Sequence of chain 17.A:
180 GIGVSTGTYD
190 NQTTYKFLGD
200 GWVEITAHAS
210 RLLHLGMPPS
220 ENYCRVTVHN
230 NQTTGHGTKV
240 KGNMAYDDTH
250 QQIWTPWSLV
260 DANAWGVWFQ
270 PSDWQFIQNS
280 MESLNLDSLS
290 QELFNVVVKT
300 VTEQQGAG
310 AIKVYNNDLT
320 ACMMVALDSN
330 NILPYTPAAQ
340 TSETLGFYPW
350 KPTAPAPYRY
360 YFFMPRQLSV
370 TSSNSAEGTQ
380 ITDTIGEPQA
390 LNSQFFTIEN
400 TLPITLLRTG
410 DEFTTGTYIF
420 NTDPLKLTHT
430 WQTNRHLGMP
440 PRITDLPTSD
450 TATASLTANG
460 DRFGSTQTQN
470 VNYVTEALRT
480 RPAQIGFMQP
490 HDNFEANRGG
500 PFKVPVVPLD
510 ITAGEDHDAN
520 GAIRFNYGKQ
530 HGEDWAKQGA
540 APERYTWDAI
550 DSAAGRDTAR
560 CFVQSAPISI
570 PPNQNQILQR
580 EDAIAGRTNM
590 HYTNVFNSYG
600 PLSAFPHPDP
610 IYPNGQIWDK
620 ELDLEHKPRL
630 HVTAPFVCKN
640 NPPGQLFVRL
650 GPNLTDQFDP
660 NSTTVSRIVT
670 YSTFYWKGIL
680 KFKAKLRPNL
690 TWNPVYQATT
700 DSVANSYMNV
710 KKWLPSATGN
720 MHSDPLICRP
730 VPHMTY

Binding-site contacts:
Ligand atom O5' contacts residue TRP201 of chain 17.A at 3.6 Å.
Ligand atom C2' contacts residue TRP201 of chain 17.A at 3.6 Å (hydrophobic).
Ligand atom N1 contacts residue TRP201 of chain 17.A at 4.0 Å.
Ligand atom C1' contacts residue TRP201 of chain 17.A at 4.5 Å (hydrophobic).
Ligand atom C4 contacts residue TRP201 of chain 17.A at 3.3 Å (hydrophobic).
Ligand atom C2' contacts residue LYS682 of chain 17.A at 3.6 Å.
Ligand atom O4' contacts residue TRP201 of chain 17.A at 4.5 Å.
Ligand atom C5' contacts residue TRP201 of chain 17.A at 3.5 Å (hydrophobic).
Ligand atom O2 contacts residue LEU197 of chain 17.A at 4.0 Å.
Ligand atom N3 contacts residue TRP201 of chain 17.A at 3.6 Å.
Ligand atom OP1 contacts residue PRO423 of chain 17.A at 3.6 Å.
Ligand atom N4 contacts residue GLY198 of chain 17.A at 3.8 Å.
Ligand atom C6 contacts residue TRP201 of chain 17.A at 3.5 Å (hydrophobic).
Ligand atom C4' contacts residue TRP201 of chain 17.A at 4.3 Å (hydrophobic).
Ligand atom N4 contacts residue ASP199 of chain 17.A at 4.0 Å.
Ligand atom C3' contacts residue TRP201 of chain 17.A at 4.1 Å (hydrophobic).
Ligand atom O2 contacts residue TRP201 of chain 17.A at 4.3 Å.
Ligand atom C2 contacts residue TRP201 of chain 17.A at 3.9 Å (hydrophobic).
Ligand atom C3' contacts residue LYS682 of chain 17.A at 3.8 Å.
Ligand atom O3' contacts residue LYS682 of chain 17.A at 3.1 Å (salt-bridge).
Ligand atom C1' contacts residue LYS682 of chain 17.A at 4.5 Å.
Ligand atom O2 contacts residue LYS682 of chain 17.A at 4.2 Å.
Ligand atom N4 contacts residue TRP201 of chain 17.A at 3.8 Å.
Ligand atom C5 contacts residue TRP201 of chain 17.A at 3.4 Å (hydrophobic).

This protein binds this small molecule.
Small molecule (SMILES): Nc1ccn([C@H]2C[C@H](O)[C@@H](COP(=O)(O)O)O2)c(=O)n1